Binding-site contacts:
Ligand atom O16 contacts residue ILE58 of chain 8.A at 3.3 Å.
Ligand atom C33 contacts residue ILE58 of chain 8.A at 3.8 Å (hydrophobic).
Ligand atom N06 contacts residue TYR131 of chain 8.A at 3.4 Å (h-bond).
Ligand atom C02 contacts residue MN1 of chain 8.E at 3.2 Å.
Ligand atom N32 contacts residue TYR44 of chain 8.A at 4.0 Å.
Ligand atom C24 contacts residue GLU81 of chain 8.A at 3.7 Å.
Ligand atom O08 contacts residue GLY122 of chain 8.A at 3.9 Å.
Ligand atom O08 contacts residue GLU120 of chain 8.A at 3.2 Å (salt-bridge).
Ligand atom O01 contacts residue HIS61 of chain 8.A at 3.0 Å.
Ligand atom C07 contacts residue ILE121 of chain 8.A at 3.9 Å (hydrophobic).
Ligand atom C34 contacts residue ALA40 of chain 8.A at 3.6 Å (hydrophobic).
Ligand atom O08 contacts residue MN1 of chain 8.D at 2.2 Å.
Ligand atom O01 contacts residue MN1 of chain 8.D at 2.1 Å.
Ligand atom C24 contacts residue MN1 of chain 8.E at 2.8 Å.
Ligand atom O01 contacts residue GLU81 of chain 8.A at 3.4 Å (salt-bridge).
Ligand atom C33 contacts residue GLU46 of chain 8.A at 3.6 Å.
Ligand atom O15 contacts residue ILE58 of chain 8.A at 3.9 Å.
Ligand atom N32 contacts residue GLU46 of chain 8.A at 3.1 Å (salt-bridge).
Ligand atom C02 contacts residue GLU120 of chain 8.A at 3.5 Å.
Ligand atom C27 contacts residue TYR44 of chain 8.A at 3.9 Å (hydrophobic).
Ligand atom O25 contacts residue MN1 of chain 8.E at 1.9 Å.
Ligand atom O25 contacts residue ASP109 of chain 8.A at 3.9 Å.
Ligand atom C02 contacts residue MN1 of chain 8.D at 2.8 Å.
Ligand atom C03 contacts residue MN1 of chain 8.E at 3.5 Å.
Ligand atom C28 contacts residue TYR44 of chain 8.A at 3.5 Å (hydrophobic).
Ligand atom C31 contacts residue TYR44 of chain 8.A at 3.5 Å (hydrophobic).
Ligand atom C02 contacts residue HIS61 of chain 8.A at 3.5 Å.
Ligand atom C07 contacts residue MN1 of chain 8.D at 2.8 Å.
Ligand atom O01 contacts residue ASP109 of chain 8.A at 2.8 Å (salt-bridge).
Ligand atom O25 contacts residue GLU81 of chain 8.A at 3.3 Å (salt-bridge).
Ligand atom C07 contacts residue HIS61 of chain 8.A at 3.4 Å.
Ligand atom O08 contacts residue HIS61 of chain 8.A at 2.7 Å (h-bond).
Ligand atom C07 contacts residue GLU120 of chain 8.A at 3.5 Å.
Ligand atom O01 contacts residue MN1 of chain 8.E at 2.2 Å.
Ligand atom C30 contacts residue TYR44 of chain 8.A at 3.3 Å (hydrophobic).
Ligand atom O08 contacts residue ILE121 of chain 8.A at 2.8 Å (h-bond).
Ligand atom C29 contacts residue TYR44 of chain 8.A at 3.6 Å (hydrophobic).
Ligand atom C33 contacts residue ALA40 of chain 8.A at 3.9 Å (hydrophobic).
Ligand atom N26 contacts residue MN1 of chain 8.E at 3.9 Å.
Ligand atom O01 contacts residue GLU120 of chain 8.A at 3.2 Å (salt-bridge).

Sequence of chain 8.A:
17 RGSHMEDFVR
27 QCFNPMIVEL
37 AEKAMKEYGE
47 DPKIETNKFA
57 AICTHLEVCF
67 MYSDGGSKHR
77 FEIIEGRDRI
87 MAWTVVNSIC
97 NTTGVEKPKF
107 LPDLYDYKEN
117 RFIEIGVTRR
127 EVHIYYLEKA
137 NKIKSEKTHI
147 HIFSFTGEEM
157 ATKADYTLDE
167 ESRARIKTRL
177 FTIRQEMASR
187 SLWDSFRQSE

The protein below binds the small molecule below.
Small molecule (SMILES): O=C(NCCc1ccncc1)c1nc([C@@H]2CCCN2C(=O)OCc2ccccc2)[nH]c(=O)c1O